This small molecule binds to this protein.
Small molecule (SMILES): Oc1ccc(-c2nnn[nH]2)c2cccnc12

Binding-site contacts:
Ligand atom C9 contacts residue ASN218 of chain 1.A at 3.9 Å.
Ligand atom N contacts residue LYS226 of chain 1.A at 3.1 Å (salt-bridge).
Ligand atom N1 contacts residue TYR197 of chain 1.A at 4.0 Å.
Ligand atom C8 contacts residue HIS208 of chain 1.A at 3.9 Å.
Ligand atom O contacts residue GLU210 of chain 1.A at 2.7 Å (salt-bridge).
Ligand atom C3 contacts residue TYR197 of chain 1.A at 3.7 Å (hydrophobic).
Ligand atom N4 contacts residue HIS208 of chain 1.A at 3.1 Å (h-bond).
Ligand atom C2 contacts residue HIS208 of chain 1.A at 3.6 Å.
Ligand atom C7 contacts residue TYR197 of chain 1.A at 3.3 Å (hydrophobic).
Ligand atom N1 contacts residue LYS226 of chain 1.A at 3.0 Å (salt-bridge).
Ligand atom N4 contacts residue TYR197 of chain 1.A at 3.6 Å.
Ligand atom C9 contacts residue PHE205 of chain 1.A at 3.5 Å (hydrophobic).
Ligand atom C6 contacts residue PHE205 of chain 1.A at 4.0 Å (hydrophobic).
Ligand atom C contacts residue TRP228 of chain 1.A at 3.6 Å (hydrophobic).
Ligand atom N1 contacts residue PHE205 of chain 1.A at 4.0 Å.
Ligand atom C contacts residue PHE205 of chain 1.A at 3.7 Å (hydrophobic).
Ligand atom C4 contacts residue PHE205 of chain 1.A at 3.5 Å (hydrophobic).
Ligand atom N1 contacts residue ASN300 of chain 1.A at 3.5 Å (h-bond).
Ligand atom C2 contacts residue MN1 of chain 1.C at 2.7 Å.
Ligand atom C3 contacts residue PHE205 of chain 1.A at 3.8 Å (hydrophobic).
Ligand atom N contacts residue TYR197 of chain 1.A at 4.0 Å.
Ligand atom O contacts residue HIS296 of chain 1.A at 2.6 Å (h-bond).
Ligand atom C2 contacts residue TYR197 of chain 1.A at 3.9 Å (hydrophobic).
Ligand atom O contacts residue HIS208 of chain 1.A at 3.0 Å (h-bond).
Ligand atom O contacts residue MN1 of chain 1.C at 2.0 Å.
Ligand atom N2 contacts residue ASN300 of chain 1.A at 3.7 Å.
Ligand atom N3 contacts residue PHE205 of chain 1.A at 3.4 Å.
Ligand atom C1 contacts residue MN1 of chain 1.C at 2.8 Å.
Ligand atom C8 contacts residue MN1 of chain 1.C at 3.0 Å.
Ligand atom N contacts residue PHE205 of chain 1.A at 3.8 Å.
Ligand atom C1 contacts residue GLU210 of chain 1.A at 4.0 Å.
Ligand atom C1 contacts residue HIS208 of chain 1.A at 3.6 Å.
Ligand atom C9 contacts residue TRP228 of chain 1.A at 4.0 Å (hydrophobic).
Ligand atom C1 contacts residue HIS296 of chain 1.A at 3.5 Å.
Ligand atom N4 contacts residue MN1 of chain 1.C at 1.9 Å.
Ligand atom N2 contacts residue PHE205 of chain 1.A at 3.8 Å.
Ligand atom C5 contacts residue PHE205 of chain 1.A at 3.4 Å (hydrophobic).
Ligand atom C8 contacts residue TYR197 of chain 1.A at 3.4 Å (hydrophobic).
Ligand atom C contacts residue HIS296 of chain 1.A at 3.9 Å.
Ligand atom C6 contacts residue TYR197 of chain 1.A at 3.3 Å (hydrophobic).

Sequence of chain 1.A:
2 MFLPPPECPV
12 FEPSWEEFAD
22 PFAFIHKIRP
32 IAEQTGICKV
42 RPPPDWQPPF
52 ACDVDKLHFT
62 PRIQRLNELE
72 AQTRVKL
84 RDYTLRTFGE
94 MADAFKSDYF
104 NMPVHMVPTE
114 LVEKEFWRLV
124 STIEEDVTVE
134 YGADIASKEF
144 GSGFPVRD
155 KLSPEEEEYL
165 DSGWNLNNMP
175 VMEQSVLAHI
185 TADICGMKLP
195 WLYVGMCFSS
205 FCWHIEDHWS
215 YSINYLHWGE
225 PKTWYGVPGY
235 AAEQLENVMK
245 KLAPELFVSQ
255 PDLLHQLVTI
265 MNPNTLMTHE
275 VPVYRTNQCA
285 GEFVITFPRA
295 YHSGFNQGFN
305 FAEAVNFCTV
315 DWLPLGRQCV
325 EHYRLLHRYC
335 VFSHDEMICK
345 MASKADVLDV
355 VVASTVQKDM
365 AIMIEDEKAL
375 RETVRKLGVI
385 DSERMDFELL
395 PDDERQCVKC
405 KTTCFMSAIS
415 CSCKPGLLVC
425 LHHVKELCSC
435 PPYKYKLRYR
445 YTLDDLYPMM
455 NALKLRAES